Binding-site contacts:
Ligand atom CAE contacts residue ASP200 of chain 1.A at 3.4 Å.
Ligand atom CAE contacts residue TYR176 of chain 1.A at 3.3 Å (hydrophobic).
Ligand atom NAH contacts residue TYR176 of chain 1.A at 3.8 Å.
Ligand atom CAC contacts residue ASP200 of chain 1.A at 3.4 Å.
Ligand atom OAI contacts residue GLU172 of chain 1.A at 3.8 Å.
Ligand atom CAB contacts residue TRP16 of chain 1.A at 3.9 Å (hydrophobic).
Ligand atom CAD contacts residue ASP139 of chain 1.A at 3.0 Å.
Ligand atom CAF contacts residue TRP16 of chain 1.A at 3.8 Å (hydrophobic).
Ligand atom OAJ contacts residue ARG196 of chain 1.A at 3.1 Å (salt-bridge).
Ligand atom CAA contacts residue LYS137 of chain 1.A at 3.8 Å.
Ligand atom NAH contacts residue ARG196 of chain 1.A at 3.9 Å.
Ligand atom OAK contacts residue ALA112 of chain 1.A at 3.9 Å.
Ligand atom CAE contacts residue GLU172 of chain 1.A at 3.4 Å.
Ligand atom OAI contacts residue ASP61 of chain 1.A at 2.8 Å (salt-bridge).
Ligand atom NAH contacts residue ASP200 of chain 1.A at 2.5 Å (salt-bridge).
Ligand atom OAI contacts residue LYS137 of chain 1.A at 3.0 Å (salt-bridge).
Ligand atom NAH contacts residue LEU175 of chain 1.A at 3.7 Å.
Ligand atom CAC contacts residue LYS137 of chain 1.A at 4.0 Å.
Ligand atom CAB contacts residue TYR103 of chain 1.A at 3.8 Å (hydrophobic).
Ligand atom OAK contacts residue ASP62 of chain 1.A at 2.9 Å (salt-bridge).
Ligand atom CAA contacts residue TRP16 of chain 1.A at 3.7 Å (hydrophobic).
Ligand atom OAJ contacts residue LYS137 of chain 1.A at 3.1 Å (salt-bridge).
Ligand atom CAC contacts residue GLU172 of chain 1.A at 3.8 Å.
Ligand atom NAH contacts residue GLU172 of chain 1.A at 2.6 Å (salt-bridge).
Ligand atom CAB contacts residue ASP139 of chain 1.A at 3.7 Å.
Ligand atom OAI contacts residue ASP139 of chain 1.A at 3.6 Å.
Ligand atom OAI contacts residue TYR103 of chain 1.A at 3.6 Å.
Ligand atom CAA contacts residue ASP61 of chain 1.A at 3.6 Å.
Ligand atom NAG contacts residue ASP139 of chain 1.A at 2.5 Å (salt-bridge).
Ligand atom CAE contacts residue ASP139 of chain 1.A at 3.7 Å.
Ligand atom OAJ contacts residue ASP200 of chain 1.A at 3.4 Å (salt-bridge).
Ligand atom OAK contacts residue TYR103 of chain 1.A at 3.9 Å.
Ligand atom CAB contacts residue ASP61 of chain 1.A at 3.5 Å.
Ligand atom OAK contacts residue TRP16 of chain 1.A at 3.7 Å.
Ligand atom OAJ contacts residue GLU172 of chain 1.A at 3.3 Å (salt-bridge).
Ligand atom CAD contacts residue GLU172 of chain 1.A at 3.2 Å.
Ligand atom NAG contacts residue CYS111 of chain 1.A at 3.5 Å (h-bond).
Ligand atom CAB contacts residue ASP62 of chain 1.A at 3.4 Å.
Ligand atom CAF contacts residue ASP139 of chain 1.A at 3.6 Å.
Ligand atom OAK contacts residue CYS111 of chain 1.A at 3.2 Å.

This small molecule binds to this protein.
Small molecule (SMILES): NC[C@H]1N[C@H](CO)[C@H](O)[C@@H]1O

Sequence of chain 1.A:
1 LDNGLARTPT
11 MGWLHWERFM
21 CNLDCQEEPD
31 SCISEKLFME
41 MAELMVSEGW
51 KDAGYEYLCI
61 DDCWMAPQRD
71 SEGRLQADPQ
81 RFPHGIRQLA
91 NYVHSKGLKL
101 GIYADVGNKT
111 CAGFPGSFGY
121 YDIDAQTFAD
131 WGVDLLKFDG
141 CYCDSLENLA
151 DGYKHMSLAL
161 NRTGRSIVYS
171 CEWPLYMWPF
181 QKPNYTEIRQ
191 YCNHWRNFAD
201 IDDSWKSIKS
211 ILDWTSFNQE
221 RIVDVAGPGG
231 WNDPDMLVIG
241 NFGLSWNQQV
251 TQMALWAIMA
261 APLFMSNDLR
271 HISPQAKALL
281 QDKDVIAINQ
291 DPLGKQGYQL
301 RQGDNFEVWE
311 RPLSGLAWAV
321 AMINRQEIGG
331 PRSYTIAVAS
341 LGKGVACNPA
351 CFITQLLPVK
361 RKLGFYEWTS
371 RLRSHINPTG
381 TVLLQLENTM